Sequence of chain 1.A:
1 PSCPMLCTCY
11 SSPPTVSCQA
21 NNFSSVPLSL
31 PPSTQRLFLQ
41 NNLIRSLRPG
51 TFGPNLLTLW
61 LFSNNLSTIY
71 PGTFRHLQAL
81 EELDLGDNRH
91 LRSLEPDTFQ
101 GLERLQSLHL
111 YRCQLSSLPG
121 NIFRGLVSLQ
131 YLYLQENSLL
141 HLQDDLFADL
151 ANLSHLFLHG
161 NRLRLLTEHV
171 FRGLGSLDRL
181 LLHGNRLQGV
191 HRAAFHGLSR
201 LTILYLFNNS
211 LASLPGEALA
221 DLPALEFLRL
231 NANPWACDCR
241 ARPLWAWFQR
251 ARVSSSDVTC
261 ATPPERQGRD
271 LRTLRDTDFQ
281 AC

The protein below binds the small molecule below.
Small molecule (SMILES): CC(=O)N[C@H]1[C@H](O[C@H]2[C@H](O)[C@@H](NC(C)=O)CO[C@@H]2CO)O[C@H](CO)[C@@H](O)[C@@H]1O

Binding-site contacts:
Ligand atom C1 contacts residue HIS90 of chain 1.A at 4.0 Å.
Ligand atom O7 contacts residue HIS90 of chain 1.A at 4.1 Å.
Ligand atom C3 contacts residue ASN65 of chain 1.A at 3.8 Å.
Ligand atom O7 contacts residue LEU43 of chain 1.A at 4.4 Å.
Ligand atom O6 contacts residue SER67 of chain 1.A at 3.7 Å.
Ligand atom C8 contacts residue ARG92 of chain 1.A at 3.4 Å.
Ligand atom C5 contacts residue HIS90 of chain 1.A at 3.8 Å.
Ligand atom O5 contacts residue HIS90 of chain 1.A at 3.8 Å.
Ligand atom N2 contacts residue ASN65 of chain 1.A at 3.0 Å (h-bond).
Ligand atom C8 contacts residue LEU43 of chain 1.A at 4.3 Å (hydrophobic).
Ligand atom C8 contacts residue HIS90 of chain 1.A at 3.9 Å.
Ligand atom C6 contacts residue HIS90 of chain 1.A at 3.7 Å.
Ligand atom C8 contacts residue ASN65 of chain 1.A at 4.5 Å.
Ligand atom C5 contacts residue ASN65 of chain 1.A at 3.6 Å.
Ligand atom C1 contacts residue ASN65 of chain 1.A at 1.5 Å.
Ligand atom O5 contacts residue ASN65 of chain 1.A at 2.2 Å (h-bond).
Ligand atom C4 contacts residue ASN65 of chain 1.A at 4.2 Å.
Ligand atom O7 contacts residue ASN65 of chain 1.A at 2.8 Å (h-bond).
Ligand atom O7 contacts residue ARG45 of chain 1.A at 3.6 Å.
Ligand atom C2 contacts residue ASN65 of chain 1.A at 2.4 Å.
Ligand atom C7 contacts residue ASN65 of chain 1.A at 3.2 Å.
Ligand atom C7 contacts residue HIS90 of chain 1.A at 4.4 Å.